Sequence of chain 2.A:
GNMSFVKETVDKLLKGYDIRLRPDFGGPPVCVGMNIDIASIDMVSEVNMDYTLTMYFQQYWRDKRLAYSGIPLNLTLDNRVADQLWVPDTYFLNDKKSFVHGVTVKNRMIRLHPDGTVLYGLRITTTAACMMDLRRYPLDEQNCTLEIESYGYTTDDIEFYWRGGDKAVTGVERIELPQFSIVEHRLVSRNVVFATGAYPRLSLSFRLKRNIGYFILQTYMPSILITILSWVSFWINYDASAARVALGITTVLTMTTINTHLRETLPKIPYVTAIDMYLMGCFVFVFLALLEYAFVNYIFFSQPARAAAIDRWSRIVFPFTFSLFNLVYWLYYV

Sequence of chain 1.A:
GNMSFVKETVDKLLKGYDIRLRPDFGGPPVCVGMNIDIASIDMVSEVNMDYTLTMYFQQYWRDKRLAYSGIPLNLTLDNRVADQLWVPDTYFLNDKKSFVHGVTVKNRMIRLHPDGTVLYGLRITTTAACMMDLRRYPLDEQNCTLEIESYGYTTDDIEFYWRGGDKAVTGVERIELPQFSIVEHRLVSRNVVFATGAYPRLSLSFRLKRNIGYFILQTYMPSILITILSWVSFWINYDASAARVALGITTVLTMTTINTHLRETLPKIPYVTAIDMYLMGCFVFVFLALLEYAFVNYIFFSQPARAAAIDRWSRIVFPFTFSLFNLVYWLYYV

The protein below binds the small molecule below.
Small molecule (SMILES): NCCc1c[nH]cn1

Binding-site contacts:
Ligand atom CD2 contacts residue TYR117 of chain 1.A at 3.5 Å (hydrophobic).
Ligand atom CE1 contacts residue PHE255 of chain 2.A at 4.0 Å (hydrophobic).
Ligand atom CB contacts residue TYR212 of chain 2.A at 3.9 Å (hydrophobic).
Ligand atom NE2 contacts residue TYR117 of chain 1.A at 3.5 Å.
Ligand atom N contacts residue TYR152 of chain 2.A at 3.6 Å (h-bond).
Ligand atom CB contacts residue GLU210 of chain 2.A at 4.0 Å.
Ligand atom CB contacts residue TYR117 of chain 1.A at 3.5 Å (hydrophobic).
Ligand atom ND1 contacts residue PHE255 of chain 2.A at 4.4 Å.
Ligand atom CE1 contacts residue TYR117 of chain 1.A at 4.0 Å (hydrophobic).
Ligand atom CA contacts residue SER211 of chain 2.A at 4.3 Å.
Ligand atom CB contacts residue TYR152 of chain 2.A at 3.6 Å (hydrophobic).
Ligand atom CE1 contacts residue ASP98 of chain 1.A at 3.8 Å.
Ligand atom N contacts residue GLU210 of chain 2.A at 2.8 Å (salt-bridge).
Ligand atom ND1 contacts residue THR257 of chain 2.A at 4.2 Å.
Ligand atom CD2 contacts residue PHE255 of chain 2.A at 3.5 Å (hydrophobic).
Ligand atom CA contacts residue TYR152 of chain 2.A at 4.0 Å (hydrophobic).
Ligand atom NE2 contacts residue PHE255 of chain 2.A at 3.4 Å.
Ligand atom CD2 contacts residue ASP98 of chain 1.A at 3.9 Å.
Ligand atom CA contacts residue TYR260 of chain 2.A at 3.8 Å (hydrophobic).
Ligand atom NE2 contacts residue ASP98 of chain 1.A at 2.9 Å (salt-bridge).
Ligand atom CA contacts residue PHE255 of chain 2.A at 4.0 Å (hydrophobic).
Ligand atom N contacts residue TYR260 of chain 2.A at 3.5 Å.
Ligand atom CG contacts residue TYR117 of chain 1.A at 3.7 Å (hydrophobic).
Ligand atom ND1 contacts residue TYR117 of chain 1.A at 4.0 Å.
Ligand atom CG contacts residue PHE255 of chain 2.A at 4.1 Å (hydrophobic).
Ligand atom CA contacts residue GLU210 of chain 2.A at 3.2 Å.
Ligand atom N contacts residue SER211 of chain 2.A at 2.9 Å (h-bond).
Ligand atom CA contacts residue TYR212 of chain 2.A at 3.6 Å (hydrophobic).
Ligand atom N contacts residue TYR212 of chain 2.A at 2.9 Å (h-bond).